Binding-site contacts:
Ligand atom O17 contacts residue PHE85 of chain 1.E at 3.4 Å.
Ligand atom O17 contacts residue PHE297 of chain 1.E at 3.8 Å.
Ligand atom C20 contacts residue GOL1 of chain 1.EF at 4.0 Å.
Ligand atom C22 contacts residue HEM1 of chain 1.QE at 4.0 Å.
Ligand atom C20 contacts residue MET179 of chain 1.E at 3.6 Å (hydrophobic).
Ligand atom C5 contacts residue GOL1 of chain 1.EF at 3.3 Å.
Ligand atom C23 contacts residue ALA245 of chain 1.E at 3.7 Å (hydrophobic).
Ligand atom O21 contacts residue GOL1 of chain 1.EF at 2.8 Å (h-bond).
Ligand atom C27 contacts residue ILE398 of chain 1.E at 4.1 Å (hydrophobic).
Ligand atom O24 contacts residue HEM1 of chain 1.QE at 3.3 Å.
Ligand atom C4 contacts residue LEU180 of chain 1.E at 4.0 Å (hydrophobic).
Ligand atom O17 contacts residue LEU95 of chain 1.E at 3.7 Å.
Ligand atom C1 contacts residue PHE85 of chain 1.E at 3.9 Å (hydrophobic).
Ligand atom C18 contacts residue PHE85 of chain 1.E at 3.9 Å (hydrophobic).
Ligand atom C23 contacts residue THR249 of chain 1.E at 3.5 Å.
Ligand atom C15 contacts residue SER296 of chain 1.E at 3.7 Å.
Ligand atom C9 contacts residue HEM1 of chain 1.QE at 3.8 Å.
Ligand atom O21 contacts residue SER241 of chain 1.E at 4.1 Å.
Ligand atom O26 contacts residue HEM1 of chain 1.QE at 3.5 Å.
Ligand atom C15 contacts residue MET84 of chain 1.E at 4.0 Å (hydrophobic).
Ligand atom C15 contacts residue PHE297 of chain 1.E at 3.8 Å (hydrophobic).
Ligand atom C23 contacts residue HEM1 of chain 1.QE at 4.0 Å.
Ligand atom C2 contacts residue LEU397 of chain 1.E at 4.1 Å (hydrophobic).
Ligand atom C25 contacts residue VAL292 of chain 1.E at 4.0 Å (hydrophobic).
Ligand atom C3 contacts residue LEU95 of chain 1.E at 4.0 Å (hydrophobic).
Ligand atom O24 contacts residue LEU95 of chain 1.E at 3.6 Å.
Ligand atom C22 contacts residue SER241 of chain 1.E at 4.0 Å.
Ligand atom C18 contacts residue LEU397 of chain 1.E at 4.1 Å (hydrophobic).
Ligand atom C18 contacts residue TRP93 of chain 1.E at 4.0 Å (hydrophobic).
Ligand atom O16 contacts residue LEU397 of chain 1.E at 3.6 Å.
Ligand atom O21 contacts residue ILE244 of chain 1.E at 3.4 Å.
Ligand atom C15 contacts residue PHE85 of chain 1.E at 3.9 Å (hydrophobic).
Ligand atom O19 contacts residue LEU95 of chain 1.E at 3.9 Å.
Ligand atom O19 contacts residue TRP93 of chain 1.E at 3.9 Å.
Ligand atom O26 contacts residue LEU95 of chain 1.E at 3.5 Å.
Ligand atom C8 contacts residue HEM1 of chain 1.QE at 3.8 Å.
Ligand atom C25 contacts residue HEM1 of chain 1.QE at 3.5 Å.
Ligand atom C7 contacts residue ALA245 of chain 1.E at 4.1 Å (hydrophobic).
Ligand atom C8 contacts residue ALA245 of chain 1.E at 3.9 Å (hydrophobic).
Ligand atom C20 contacts residue LEU180 of chain 1.E at 3.9 Å (hydrophobic).

The small molecule below binds the protein below.
Small molecule (SMILES): CC[C@H]1OC(=O)[C@H](C)[C@@H](O)[C@H](C)[C@@H](O)[C@@H](C)C[C@@H](C)C(=O)[C@H](C)[C@@H](O)[C@H]1C

Sequence of chain 1.E:
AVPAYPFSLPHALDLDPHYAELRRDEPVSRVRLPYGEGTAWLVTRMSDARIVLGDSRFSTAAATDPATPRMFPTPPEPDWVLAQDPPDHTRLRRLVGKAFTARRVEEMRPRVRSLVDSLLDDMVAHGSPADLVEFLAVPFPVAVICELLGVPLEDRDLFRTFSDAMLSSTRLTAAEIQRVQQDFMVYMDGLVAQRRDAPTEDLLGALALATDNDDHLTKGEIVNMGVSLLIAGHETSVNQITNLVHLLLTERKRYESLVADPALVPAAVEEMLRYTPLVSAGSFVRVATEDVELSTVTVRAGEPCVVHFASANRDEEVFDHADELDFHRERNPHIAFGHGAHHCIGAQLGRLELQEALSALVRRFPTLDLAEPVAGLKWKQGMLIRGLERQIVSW